Sequence of chain 2.A:
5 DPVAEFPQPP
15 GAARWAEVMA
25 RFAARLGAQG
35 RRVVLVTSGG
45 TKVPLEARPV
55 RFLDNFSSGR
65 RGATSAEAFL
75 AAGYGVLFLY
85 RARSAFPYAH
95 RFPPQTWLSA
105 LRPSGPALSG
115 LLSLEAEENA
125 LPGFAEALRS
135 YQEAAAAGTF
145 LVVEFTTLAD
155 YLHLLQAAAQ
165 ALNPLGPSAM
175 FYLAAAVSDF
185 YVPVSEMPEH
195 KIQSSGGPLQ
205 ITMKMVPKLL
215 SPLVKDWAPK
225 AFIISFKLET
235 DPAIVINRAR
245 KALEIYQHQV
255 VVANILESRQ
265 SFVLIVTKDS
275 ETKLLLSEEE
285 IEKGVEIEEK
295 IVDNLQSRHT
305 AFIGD

This small molecule binds to this protein.
Small molecule (SMILES): CC(C)(COP(=O)(O)O)[C@@H](O)C(=O)NCCCC(=O)O

Sequence of chain 1.A:
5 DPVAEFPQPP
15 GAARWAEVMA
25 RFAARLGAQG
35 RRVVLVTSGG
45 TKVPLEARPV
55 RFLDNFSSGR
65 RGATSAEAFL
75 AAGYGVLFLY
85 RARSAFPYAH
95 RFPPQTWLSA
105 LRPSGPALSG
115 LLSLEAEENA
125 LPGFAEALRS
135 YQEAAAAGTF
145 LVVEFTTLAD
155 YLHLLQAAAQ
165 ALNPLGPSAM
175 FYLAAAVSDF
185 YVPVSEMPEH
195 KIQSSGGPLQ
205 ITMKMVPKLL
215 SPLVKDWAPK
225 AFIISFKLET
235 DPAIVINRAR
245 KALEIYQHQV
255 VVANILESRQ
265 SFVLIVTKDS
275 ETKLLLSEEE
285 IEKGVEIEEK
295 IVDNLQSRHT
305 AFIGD

Binding-site contacts:
Ligand atom CAB contacts residue ARG263 of chain 2.A at 3.6 Å.
Ligand atom OAI contacts residue ARG64 of chain 2.A at 3.8 Å.
Ligand atom OAI contacts residue GLY63 of chain 2.A at 2.9 Å (h-bond).
Ligand atom OAC contacts residue ANP1 of chain 2.E at 3.4 Å (h-bond).
Ligand atom OAH contacts residue ARG64 of chain 2.A at 3.5 Å (salt-bridge).
Ligand atom OAF contacts residue ALA180 of chain 2.A at 3.8 Å.
Ligand atom CAM contacts residue ARG65 of chain 2.A at 3.7 Å.
Ligand atom OAC contacts residue ALA180 of chain 2.A at 3.2 Å.
Ligand atom OAD contacts residue LEU232 of chain 2.A at 3.8 Å.
Ligand atom CAQ contacts residue PHE230 of chain 2.A at 3.7 Å (hydrophobic).
Ligand atom OAE contacts residue SER62 of chain 2.A at 2.8 Å (h-bond).
Ligand atom OAG contacts residue ASN258 of chain 2.A at 2.7 Å (h-bond).
Ligand atom CAK contacts residue PHE230 of chain 2.A at 3.4 Å (hydrophobic).
Ligand atom PAT contacts residue SER61 of chain 2.A at 3.9 Å.
Ligand atom OAE contacts residue ARG263 of chain 2.A at 2.9 Å (salt-bridge).
Ligand atom PAT contacts residue ARG263 of chain 2.A at 3.8 Å.
Ligand atom OAH contacts residue SER62 of chain 2.A at 3.5 Å (h-bond).
Ligand atom OAG contacts residue ARG65 of chain 2.A at 3.1 Å (salt-bridge).
Ligand atom CAR contacts residue ASN258 of chain 2.A at 3.7 Å.
Ligand atom CAA contacts residue ALA178 of chain 2.A at 3.8 Å (hydrophobic).
Ligand atom CAP contacts residue VAL181 of chain 2.A at 3.7 Å (hydrophobic).
Ligand atom OAO contacts residue ARG263 of chain 2.A at 3.2 Å (salt-bridge).
Ligand atom NAN contacts residue ALA178 of chain 2.A at 2.9 Å (h-bond).
Ligand atom OAI contacts residue SER62 of chain 2.A at 3.3 Å (h-bond).
Ligand atom OAF contacts residue ANP1 of chain 2.E at 3.4 Å (h-bond).
Ligand atom CAL contacts residue ANP1 of chain 2.E at 3.2 Å.
Ligand atom OAG contacts residue PHE230 of chain 2.A at 3.4 Å.
Ligand atom CAA contacts residue SER61 of chain 2.A at 3.6 Å.
Ligand atom CAP contacts residue ANP1 of chain 2.E at 3.1 Å.
Ligand atom OAC contacts residue ALA179 of chain 2.A at 3.6 Å.
Ligand atom NAN contacts residue PHE230 of chain 2.A at 3.6 Å.
Ligand atom OAH contacts residue ARG65 of chain 2.A at 2.9 Å (salt-bridge).
Ligand atom OAF contacts residue ASN59 of chain 2.A at 3.5 Å (h-bond).
Ligand atom OAD contacts residue ASN258 of chain 2.A at 2.8 Å (h-bond).
Ligand atom OAI contacts residue SER61 of chain 2.A at 2.4 Å (h-bond).
Ligand atom PAT contacts residue SER62 of chain 2.A at 3.4 Å.
Ligand atom OAD contacts residue PHE230 of chain 2.A at 3.7 Å.
Ligand atom CAP contacts residue ALA180 of chain 2.A at 3.4 Å (hydrophobic).
Ligand atom OAC contacts residue VAL181 of chain 2.A at 2.7 Å (h-bond).
Ligand atom CAK contacts residue ALA178 of chain 2.A at 3.6 Å (hydrophobic).